Binding-site contacts:
Ligand atom C10 contacts residue TRP50 of chain 1.A at 3.7 Å (hydrophobic).
Ligand atom C6 contacts residue SER226 of chain 1.A at 3.6 Å.
Ligand atom C18 contacts residue GLY228 of chain 1.A at 3.7 Å.
Ligand atom N14 contacts residue SER205 of chain 1.A at 2.9 Å (h-bond).
Ligand atom N20 contacts residue GLY228 of chain 1.A at 3.9 Å.
Ligand atom C5 contacts residue GLY228 of chain 1.A at 3.5 Å.
Ligand atom N19 contacts residue TRP227 of chain 1.A at 3.8 Å.
Ligand atom C22 contacts residue HIS43 of chain 1.A at 3.9 Å.
Ligand atom C3 contacts residue TRP227 of chain 1.A at 3.7 Å (hydrophobic).
Ligand atom O17 contacts residue SER205 of chain 1.A at 3.1 Å (h-bond).
Ligand atom C18 contacts residue ALA200 of chain 1.A at 3.3 Å (hydrophobic).
Ligand atom C4 contacts residue GLY228 of chain 1.A at 3.9 Å.
Ligand atom C24 contacts residue TRP50 of chain 1.A at 3.9 Å (hydrophobic).
Ligand atom C1 contacts residue SER205 of chain 1.A at 3.6 Å.
Ligand atom N19 contacts residue ASP199 of chain 1.A at 3.0 Å (salt-bridge).
Ligand atom C4 contacts residue TRP227 of chain 1.A at 3.7 Å (hydrophobic).
Ligand atom C12 contacts residue TRP50 of chain 1.A at 3.8 Å (hydrophobic).
Ligand atom C9 contacts residue TRP50 of chain 1.A at 3.8 Å (hydrophobic).
Ligand atom N19 contacts residue GLY238 of chain 1.A at 3.5 Å.
Ligand atom N19 contacts residue ALA200 of chain 1.A at 3.6 Å (h-bond).
Ligand atom C3 contacts residue GLY228 of chain 1.A at 3.5 Å.
Ligand atom C4 contacts residue VAL225 of chain 1.A at 3.9 Å (hydrophobic).
Ligand atom C18 contacts residue ASP199 of chain 1.A at 3.7 Å.
Ligand atom C31 contacts residue TRP50 of chain 1.A at 3.8 Å (hydrophobic).
Ligand atom C22 contacts residue TRP50 of chain 1.A at 3.7 Å (hydrophobic).
Ligand atom O16 contacts residue GLU202 of chain 1.A at 3.6 Å.
Ligand atom C6 contacts residue TRP227 of chain 1.A at 3.8 Å (hydrophobic).
Ligand atom C3 contacts residue ALA200 of chain 1.A at 3.9 Å (hydrophobic).
Ligand atom N20 contacts residue ASP199 of chain 1.A at 2.8 Å (salt-bridge).
Ligand atom C6 contacts residue SER205 of chain 1.A at 3.3 Å.
Ligand atom N20 contacts residue CYS231 of chain 1.A at 3.7 Å.
Ligand atom N20 contacts residue ALA200 of chain 1.A at 3.2 Å (h-bond).
Ligand atom O16 contacts residue TRP50 of chain 1.A at 3.7 Å.
Ligand atom C5 contacts residue GLY230 of chain 1.A at 3.6 Å.
Ligand atom C22 contacts residue TYR47 of chain 1.A at 3.6 Å (hydrophobic).
Ligand atom C21 contacts residue LEU96 of chain 1.A at 3.5 Å (hydrophobic).
Ligand atom C7 contacts residue TRP50 of chain 1.A at 3.9 Å (hydrophobic).
Ligand atom N20 contacts residue GLY230 of chain 1.A at 2.9 Å (h-bond).
Ligand atom O17 contacts residue HIS43 of chain 1.A at 3.0 Å (h-bond).
Ligand atom C18 contacts residue GLY230 of chain 1.A at 3.9 Å.

Sequence of chain 1.A:
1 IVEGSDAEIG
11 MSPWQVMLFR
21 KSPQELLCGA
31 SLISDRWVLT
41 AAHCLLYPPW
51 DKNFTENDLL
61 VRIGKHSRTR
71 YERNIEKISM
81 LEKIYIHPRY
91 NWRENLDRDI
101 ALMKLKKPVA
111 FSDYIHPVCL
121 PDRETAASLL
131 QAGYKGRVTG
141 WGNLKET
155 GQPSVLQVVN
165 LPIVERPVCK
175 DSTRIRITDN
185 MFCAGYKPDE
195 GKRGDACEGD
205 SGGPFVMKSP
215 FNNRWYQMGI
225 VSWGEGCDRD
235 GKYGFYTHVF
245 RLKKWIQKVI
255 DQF

The protein below binds the small molecule below.
Small molecule (SMILES): [H]/N=C(\N)c1ccc(N[C@@H](C(=O)O)c2cc(CC)cc(OCC(C)(C)CN(C)C)c2)cc1